Sequence of chain 2.A:
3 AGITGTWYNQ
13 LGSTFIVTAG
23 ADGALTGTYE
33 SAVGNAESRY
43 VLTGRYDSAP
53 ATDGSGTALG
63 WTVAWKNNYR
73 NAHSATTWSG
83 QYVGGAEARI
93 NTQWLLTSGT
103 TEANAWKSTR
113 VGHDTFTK

This small molecule binds to this protein.
Small molecule (SMILES): O=C(CCCC[C@@H]1SC[C@@H]2NC(=O)N[C@@H]21)Nc1ccc([N+](=O)[O-])cc1

Sequence of chain 1.B:
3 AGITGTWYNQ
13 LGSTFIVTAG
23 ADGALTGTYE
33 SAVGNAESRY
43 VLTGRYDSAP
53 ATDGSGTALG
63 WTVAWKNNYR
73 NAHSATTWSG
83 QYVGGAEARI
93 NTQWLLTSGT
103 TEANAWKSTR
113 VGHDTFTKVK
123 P

Binding-site contacts:
Ligand atom O3 contacts residue SER33 of chain 2.A at 3.7 Å.
Ligand atom S1 contacts residue LEU98 of chain 2.A at 3.5 Å.
Ligand atom N2 contacts residue SER33 of chain 2.A at 2.9 Å (h-bond).
Ligand atom S1 contacts residue THR78 of chain 2.A at 3.4 Å (h-bond).
Ligand atom C10 contacts residue TRP67 of chain 2.A at 3.5 Å (hydrophobic).
Ligand atom S1 contacts residue TRP80 of chain 2.A at 3.7 Å.
Ligand atom O27 contacts residue ARG112 of chain 2.A at 2.9 Å (salt-bridge).
Ligand atom C7 contacts residue SER33 of chain 2.A at 3.5 Å.
Ligand atom C4 contacts residue TRP108 of chain 1.B at 3.5 Å (hydrophobic).
Ligand atom C7 contacts residue VAL35 of chain 2.A at 3.4 Å (hydrophobic).
Ligand atom O3 contacts residue ASN11 of chain 2.A at 3.1 Å (h-bond).
Ligand atom C23 contacts residue ARG112 of chain 2.A at 3.1 Å.
Ligand atom O3 contacts residue TYR31 of chain 2.A at 3.0 Å (h-bond).
Ligand atom N25 contacts residue ARG112 of chain 2.A at 3.1 Å (salt-bridge).
Ligand atom C9 contacts residue GLY36 of chain 2.A at 3.8 Å.
Ligand atom N17 contacts residue GLY36 of chain 2.A at 3.8 Å.
Ligand atom N1 contacts residue LEU13 of chain 2.A at 3.5 Å.
Ligand atom C10 contacts residue ALA74 of chain 2.A at 3.8 Å (hydrophobic).
Ligand atom N17 contacts residue ASN37 of chain 2.A at 3.3 Å (h-bond).
Ligand atom N2 contacts residue VAL35 of chain 2.A at 3.7 Å.
Ligand atom C9 contacts residue VAL35 of chain 2.A at 3.6 Å (hydrophobic).
Ligand atom O3 contacts residue SER15 of chain 2.A at 2.5 Å (h-bond).
Ligand atom C3 contacts residue ASP116 of chain 2.A at 3.6 Å.
Ligand atom N1 contacts residue ASP116 of chain 2.A at 2.9 Å (salt-bridge).
Ligand atom O2 contacts residue SER76 of chain 2.A at 3.0 Å (h-bond).
Ligand atom C6 contacts residue TRP96 of chain 2.A at 3.4 Å (hydrophobic).
Ligand atom C9 contacts residue ASN37 of chain 2.A at 3.6 Å.
Ligand atom S1 contacts residue TRP67 of chain 2.A at 3.8 Å.
Ligand atom C3 contacts residue LEU13 of chain 2.A at 3.6 Å (hydrophobic).
Ligand atom O3 contacts residue ASP116 of chain 2.A at 3.5 Å (salt-bridge).
Ligand atom C7 contacts residue TRP67 of chain 2.A at 3.5 Å (hydrophobic).
Ligand atom C2 contacts residue TRP108 of chain 1.B at 3.6 Å (hydrophobic).
Ligand atom C3 contacts residue SER15 of chain 2.A at 3.5 Å.
Ligand atom O2 contacts residue ALA74 of chain 2.A at 3.1 Å.
Ligand atom C1 contacts residue ALA74 of chain 2.A at 3.8 Å (hydrophobic).
Ligand atom C3 contacts residue SER33 of chain 2.A at 3.7 Å.
Ligand atom C20 contacts residue GLY36 of chain 2.A at 3.6 Å.
Ligand atom C22 contacts residue ARG112 of chain 2.A at 3.1 Å.
Ligand atom C8 contacts residue VAL35 of chain 2.A at 3.5 Å (hydrophobic).
Ligand atom C2 contacts residue LEU98 of chain 2.A at 3.7 Å (hydrophobic).